Binding-site contacts:
Ligand atom C1 contacts residue TYR321 of chain 2.B at 2.9 Å (hydrophobic).
Ligand atom NH2 contacts residue TRP98 of chain 2.B at 2.8 Å (h-bond).
Ligand atom C1 contacts residue ARG287 of chain 2.B at 3.5 Å.
Ligand atom NH1 contacts residue GLU147 of chain 2.B at 3.1 Å (salt-bridge).
Ligand atom C3 contacts residue TYR321 of chain 2.B at 3.0 Å (hydrophobic).
Ligand atom C6 contacts residue TYR321 of chain 2.B at 3.8 Å (hydrophobic).
Ligand atom O1A contacts residue ARG287 of chain 2.B at 2.8 Å (salt-bridge).
Ligand atom O1B contacts residue ARG287 of chain 2.B at 3.0 Å (salt-bridge).
Ligand atom NH1 contacts residue TRP98 of chain 2.B at 3.1 Å (h-bond).
Ligand atom O1B contacts residue TYR321 of chain 2.B at 3.4 Å (h-bond).
Ligand atom O1A contacts residue TYR321 of chain 2.B at 3.2 Å (h-bond).
Ligand atom O1B contacts residue ARG37 of chain 2.B at 2.8 Å (salt-bridge).
Ligand atom C2 contacts residue TYR321 of chain 2.B at 2.8 Å (hydrophobic).
Ligand atom NE contacts residue GLU38 of chain 2.B at 3.4 Å (salt-bridge).
Ligand atom C9 contacts residue ASN214 of chain 2.B at 3.7 Å.
Ligand atom O8 contacts residue ARG212 of chain 2.B at 3.3 Å (salt-bridge).
Ligand atom CZ contacts residue GLU38 of chain 2.B at 3.5 Å.
Ligand atom C8 contacts residue GLU196 of chain 2.B at 3.5 Å.
Ligand atom C11 contacts residue TRP98 of chain 2.B at 3.6 Å (hydrophobic).
Ligand atom C3 contacts residue GLU38 of chain 2.B at 3.4 Å.
Ligand atom O10 contacts residue ARG71 of chain 2.B at 2.9 Å (salt-bridge).
Ligand atom C9 contacts residue SER166 of chain 2.B at 3.5 Å.
Ligand atom O6 contacts residue TYR321 of chain 2.B at 3.0 Å (h-bond).
Ligand atom C9 contacts residue GLU196 of chain 2.B at 3.2 Å.
Ligand atom C4 contacts residue GLU38 of chain 2.B at 3.8 Å.
Ligand atom C4 contacts residue ASP70 of chain 2.B at 3.5 Å.
Ligand atom O10 contacts residue ASP70 of chain 2.B at 3.5 Å.
Ligand atom CZ contacts residue TRP98 of chain 2.B at 3.3 Å (hydrophobic).
Ligand atom C8 contacts residue ARG212 of chain 2.B at 3.8 Å.
Ligand atom C6 contacts residue GLU197 of chain 2.B at 3.7 Å.
Ligand atom O9 contacts residue SER166 of chain 2.B at 3.2 Å.
Ligand atom O8 contacts residue GLU196 of chain 2.B at 2.7 Å (salt-bridge).
Ligand atom NH2 contacts residue ASP70 of chain 2.B at 3.0 Å (salt-bridge).
Ligand atom O6 contacts residue ARG212 of chain 2.B at 3.5 Å (salt-bridge).
Ligand atom O9 contacts residue ARG144 of chain 2.B at 3.5 Å (salt-bridge).
Ligand atom NH2 contacts residue ARG75 of chain 2.B at 3.2 Å (salt-bridge).
Ligand atom C3 contacts residue ASP70 of chain 2.B at 3.4 Å.
Ligand atom O9 contacts residue GLU196 of chain 2.B at 2.7 Å (salt-bridge).
Ligand atom O1A contacts residue ARG212 of chain 2.B at 3.2 Å (salt-bridge).
Ligand atom NE contacts residue ASP70 of chain 2.B at 3.0 Å (salt-bridge).

The small molecule below binds the protein below.
Small molecule (SMILES): [H]/N=C(\N)N[C@H]1C=C(C(=O)O)O[C@@H]([C@H](O)[C@H](O)CO)[C@@H]1NC(C)=O

Sequence of chain 2.B:
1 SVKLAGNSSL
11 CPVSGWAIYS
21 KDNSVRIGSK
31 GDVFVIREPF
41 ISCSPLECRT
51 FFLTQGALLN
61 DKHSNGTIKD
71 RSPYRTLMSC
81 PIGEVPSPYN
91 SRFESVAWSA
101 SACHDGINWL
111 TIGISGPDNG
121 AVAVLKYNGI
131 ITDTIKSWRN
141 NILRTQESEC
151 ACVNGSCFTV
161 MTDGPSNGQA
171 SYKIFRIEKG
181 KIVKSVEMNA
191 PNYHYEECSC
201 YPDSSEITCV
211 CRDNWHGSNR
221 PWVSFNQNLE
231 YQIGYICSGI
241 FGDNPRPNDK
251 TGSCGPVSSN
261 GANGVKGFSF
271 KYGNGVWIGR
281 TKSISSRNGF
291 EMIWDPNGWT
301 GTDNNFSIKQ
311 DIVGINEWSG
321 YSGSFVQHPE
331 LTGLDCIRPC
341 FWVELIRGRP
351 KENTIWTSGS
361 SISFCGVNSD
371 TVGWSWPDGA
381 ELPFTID